Binding-site contacts:
Ligand atom N2 contacts residue ASN1134 of chain 1.A at 2.9 Å (h-bond).
Ligand atom C3 contacts residue ASN1134 of chain 1.A at 3.8 Å.
Ligand atom C8 contacts residue ASN1134 of chain 1.A at 4.4 Å.
Ligand atom C1 contacts residue ASN1134 of chain 1.A at 1.4 Å.
Ligand atom C7 contacts residue ASN1134 of chain 1.A at 3.2 Å.
Ligand atom O7 contacts residue ASN1134 of chain 1.A at 3.2 Å (h-bond).
Ligand atom C2 contacts residue ASN1134 of chain 1.A at 2.5 Å.
Ligand atom C5 contacts residue ASN1134 of chain 1.A at 3.7 Å.
Ligand atom C4 contacts residue ASN1134 of chain 1.A at 4.2 Å.
Ligand atom O5 contacts residue ASN1134 of chain 1.A at 2.4 Å (h-bond).

Sequence of chain 1.A:
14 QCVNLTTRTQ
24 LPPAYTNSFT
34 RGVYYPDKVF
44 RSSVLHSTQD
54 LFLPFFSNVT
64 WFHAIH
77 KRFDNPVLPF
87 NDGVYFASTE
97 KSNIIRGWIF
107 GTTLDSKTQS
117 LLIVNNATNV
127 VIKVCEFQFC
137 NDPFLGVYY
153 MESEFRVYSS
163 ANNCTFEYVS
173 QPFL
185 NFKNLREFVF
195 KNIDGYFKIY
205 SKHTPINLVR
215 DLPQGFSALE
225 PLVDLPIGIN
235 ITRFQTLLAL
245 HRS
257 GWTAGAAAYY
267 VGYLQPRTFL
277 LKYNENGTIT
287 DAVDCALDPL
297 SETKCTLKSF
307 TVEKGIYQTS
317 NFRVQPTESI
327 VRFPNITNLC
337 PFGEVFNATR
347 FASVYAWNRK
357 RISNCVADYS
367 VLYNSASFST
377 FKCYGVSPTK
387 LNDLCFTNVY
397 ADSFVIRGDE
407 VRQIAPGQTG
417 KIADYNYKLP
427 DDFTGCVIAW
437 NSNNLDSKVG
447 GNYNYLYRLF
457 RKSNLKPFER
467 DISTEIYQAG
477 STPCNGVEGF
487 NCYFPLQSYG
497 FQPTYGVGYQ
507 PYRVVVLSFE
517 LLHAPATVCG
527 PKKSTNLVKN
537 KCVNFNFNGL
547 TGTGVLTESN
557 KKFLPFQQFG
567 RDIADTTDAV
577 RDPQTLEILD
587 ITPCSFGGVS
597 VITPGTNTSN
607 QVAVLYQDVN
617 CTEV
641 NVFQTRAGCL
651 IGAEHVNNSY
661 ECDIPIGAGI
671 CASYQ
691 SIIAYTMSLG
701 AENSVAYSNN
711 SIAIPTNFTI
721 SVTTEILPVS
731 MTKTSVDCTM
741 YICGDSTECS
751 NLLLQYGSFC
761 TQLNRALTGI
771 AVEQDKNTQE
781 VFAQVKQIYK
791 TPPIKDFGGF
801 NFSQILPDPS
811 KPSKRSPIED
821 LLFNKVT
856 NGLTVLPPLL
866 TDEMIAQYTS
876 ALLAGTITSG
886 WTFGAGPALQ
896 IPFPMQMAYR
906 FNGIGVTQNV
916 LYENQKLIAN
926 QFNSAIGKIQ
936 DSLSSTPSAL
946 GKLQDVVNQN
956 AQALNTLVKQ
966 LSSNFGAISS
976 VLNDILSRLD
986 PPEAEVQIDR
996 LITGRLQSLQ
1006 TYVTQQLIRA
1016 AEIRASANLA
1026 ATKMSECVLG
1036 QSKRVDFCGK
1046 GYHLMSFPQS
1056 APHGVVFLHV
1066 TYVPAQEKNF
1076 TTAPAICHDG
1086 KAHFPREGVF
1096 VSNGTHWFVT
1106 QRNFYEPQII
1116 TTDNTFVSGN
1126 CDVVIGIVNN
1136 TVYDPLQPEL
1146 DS

This small molecule binds to this protein.
Small molecule (SMILES): CC(=O)N[C@H]1[C@H](O[C@H]2[C@H](O)[C@@H](NC(C)=O)CO[C@@H]2CO)O[C@H](CO)[C@@H](O)[C@@H]1O